The protein below binds the small molecule below.
Small molecule (SMILES): O=c1[nH]cnc2c1ncn2[C@@H]1O[C@H](COP(=O)(O)O)[C@@H](O)[C@H]1O

Binding-site contacts:
Ligand atom O3P contacts residue SER72 of chain 1.A at 2.5 Å (h-bond).
Ligand atom P contacts residue SER72 of chain 1.A at 3.5 Å.
Ligand atom N7 contacts residue GLN128 of chain 1.A at 3.0 Å (h-bond).
Ligand atom O3P contacts residue SER322 of chain 1.A at 3.0 Å (h-bond).
Ligand atom O2' contacts residue SER322 of chain 1.A at 4.0 Å.
Ligand atom O3' contacts residue ILE350 of chain 1.A at 3.8 Å.
Ligand atom N7 contacts residue LEU127 of chain 1.A at 3.8 Å.
Ligand atom C5' contacts residue ILE350 of chain 1.A at 3.7 Å (hydrophobic).
Ligand atom P contacts residue THR320 of chain 1.A at 3.8 Å.
Ligand atom O2P contacts residue GLY321 of chain 1.A at 3.2 Å (h-bond).
Ligand atom C3' contacts residue ILE350 of chain 1.A at 3.8 Å (hydrophobic).
Ligand atom C8 contacts residue GLN128 of chain 1.A at 4.1 Å.
Ligand atom P contacts residue GLY321 of chain 1.A at 3.9 Å.
Ligand atom O1P contacts residue SER72 of chain 1.A at 3.4 Å.
Ligand atom C6 contacts residue LEU127 of chain 1.A at 3.4 Å (hydrophobic).
Ligand atom O2P contacts residue SER322 of chain 1.A at 2.8 Å (h-bond).
Ligand atom N1 contacts residue LEU127 of chain 1.A at 3.8 Å.
Ligand atom O4' contacts residue ILE299 of chain 1.A at 3.6 Å.
Ligand atom O1P contacts residue TYR158 of chain 1.A at 2.7 Å (h-bond).
Ligand atom C5 contacts residue GLN128 of chain 1.A at 3.9 Å.
Ligand atom O2P contacts residue THR320 of chain 1.A at 3.2 Å (h-bond).
Ligand atom C4 contacts residue LEU127 of chain 1.A at 3.8 Å (hydrophobic).
Ligand atom P contacts residue TYR158 of chain 1.A at 4.0 Å.
Ligand atom O6 contacts residue LEU127 of chain 1.A at 3.9 Å.
Ligand atom C2 contacts residue LEU300 of chain 1.A at 3.9 Å (hydrophobic).
Ligand atom O2P contacts residue ILE350 of chain 1.A at 4.1 Å.
Ligand atom C2' contacts residue SER322 of chain 1.A at 4.0 Å.
Ligand atom O3P contacts residue GLY321 of chain 1.A at 3.6 Å.
Ligand atom O2' contacts residue ASN347 of chain 1.A at 3.2 Å (h-bond).
Ligand atom C3' contacts residue SER322 of chain 1.A at 3.7 Å.
Ligand atom P contacts residue SER322 of chain 1.A at 3.7 Å.
Ligand atom C4' contacts residue ILE350 of chain 1.A at 3.7 Å (hydrophobic).
Ligand atom O6 contacts residue GLN128 of chain 1.A at 3.2 Å.
Ligand atom C5 contacts residue LEU127 of chain 1.A at 3.4 Å (hydrophobic).
Ligand atom N3 contacts residue LEU300 of chain 1.A at 3.8 Å.
Ligand atom O1P contacts residue THR320 of chain 1.A at 3.4 Å (h-bond).
Ligand atom C4' contacts residue ILE299 of chain 1.A at 3.9 Å (hydrophobic).
Ligand atom O1P contacts residue LYS319 of chain 1.A at 3.5 Å (salt-bridge).
Ligand atom O5' contacts residue SER322 of chain 1.A at 4.1 Å.
Ligand atom C5' contacts residue ILE299 of chain 1.A at 3.8 Å (hydrophobic).

Sequence of chain 1.A:
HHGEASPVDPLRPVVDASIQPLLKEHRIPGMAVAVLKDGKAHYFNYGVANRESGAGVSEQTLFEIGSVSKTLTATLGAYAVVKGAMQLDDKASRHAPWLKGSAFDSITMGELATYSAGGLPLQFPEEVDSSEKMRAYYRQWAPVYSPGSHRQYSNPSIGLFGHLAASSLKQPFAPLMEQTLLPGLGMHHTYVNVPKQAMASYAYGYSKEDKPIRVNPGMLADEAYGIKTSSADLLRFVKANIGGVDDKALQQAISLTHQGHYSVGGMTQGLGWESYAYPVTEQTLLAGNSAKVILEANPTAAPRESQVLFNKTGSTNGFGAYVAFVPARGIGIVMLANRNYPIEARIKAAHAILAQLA